Binding-site contacts:
Ligand atom O2B contacts residue GLY617 of chain 1.E at 3.1 Å (h-bond).
Ligand atom N3 contacts residue ARG787 of chain 1.E at 2.9 Å (salt-bridge).
Ligand atom C3' contacts residue GLU622 of chain 1.E at 3.5 Å.
Ligand atom N6 contacts residue LEU775 of chain 1.E at 3.5 Å.
Ligand atom PB contacts residue GLY617 of chain 1.E at 3.5 Å.
Ligand atom O2' contacts residue ARG787 of chain 1.E at 2.8 Å (salt-bridge).
Ligand atom N1 contacts residue VAL581 of chain 1.E at 2.8 Å (h-bond).
Ligand atom O3B contacts residue SER616 of chain 1.E at 3.0 Å (h-bond).
Ligand atom O2G contacts residue THR621 of chain 1.E at 2.7 Å (h-bond).
Ligand atom C2 contacts residue ARG787 of chain 1.E at 3.7 Å.
Ligand atom N7 contacts residue SER618 of chain 1.E at 3.2 Å (h-bond).
Ligand atom O1B contacts residue THR621 of chain 1.E at 2.8 Å (h-bond).
Ligand atom O2B contacts residue LYS620 of chain 1.E at 3.1 Å (salt-bridge).
Ligand atom O2B contacts residue GLY619 of chain 1.E at 3.1 Å (h-bond).
Ligand atom O3A contacts residue GLY617 of chain 1.E at 3.1 Å (h-bond).
Ligand atom O3G contacts residue LYS620 of chain 1.E at 3.0 Å (salt-bridge).
Ligand atom C8 contacts residue GLY619 of chain 1.E at 3.4 Å.
Ligand atom O3' contacts residue ASN829 of chain 1.E at 3.1 Å (h-bond).
Ligand atom N6 contacts residue VAL581 of chain 1.E at 2.9 Å (h-bond).
Ligand atom N7 contacts residue GLY619 of chain 1.E at 3.2 Å (h-bond).
Ligand atom O2A contacts residue GLU622 of chain 1.E at 3.0 Å (salt-bridge).
Ligand atom O3B contacts residue GLY617 of chain 1.E at 3.6 Å (h-bond).
Ligand atom N7 contacts residue GLY617 of chain 1.E at 3.2 Å (h-bond).
Ligand atom C4 contacts residue ARG787 of chain 1.E at 3.7 Å.
Ligand atom C8 contacts residue GLY617 of chain 1.E at 3.0 Å.
Ligand atom S1G contacts residue SER616 of chain 1.E at 3.5 Å (h-bond).
Ligand atom O2A contacts residue LYS620 of chain 1.E at 3.2 Å (salt-bridge).
Ligand atom O2' contacts residue GLU622 of chain 1.E at 3.6 Å.
Ligand atom C2' contacts residue GLU622 of chain 1.E at 3.5 Å.
Ligand atom N1 contacts residue VAL580 of chain 1.E at 3.5 Å.
Ligand atom O2A contacts residue THR621 of chain 1.E at 2.8 Å (h-bond).
Ligand atom N6 contacts residue SER618 of chain 1.E at 3.6 Å.
Ligand atom O1A contacts residue THR621 of chain 1.E at 3.7 Å.
Ligand atom N6 contacts residue VAL580 of chain 1.E at 3.6 Å.
Ligand atom C2 contacts residue GLU579 of chain 1.E at 3.4 Å.
Ligand atom O2B contacts residue SER618 of chain 1.E at 3.4 Å (h-bond).
Ligand atom S1G contacts residue ARG765 of chain 1.D at 2.0 Å (salt-bridge).
Ligand atom C6 contacts residue VAL581 of chain 1.E at 3.5 Å (hydrophobic).
Ligand atom N9 contacts residue ALA825 of chain 1.E at 3.7 Å.
Ligand atom O2A contacts residue GLY619 of chain 1.E at 3.3 Å.

This small molecule binds to this protein.
Small molecule (SMILES): Nc1ncnc2c1ncn2[C@@H]1O[C@H](COP(=O)(O)OP(=O)(O)OP(O)(O)=S)[C@@H](O)[C@H]1O

Sequence of chain 1.D:
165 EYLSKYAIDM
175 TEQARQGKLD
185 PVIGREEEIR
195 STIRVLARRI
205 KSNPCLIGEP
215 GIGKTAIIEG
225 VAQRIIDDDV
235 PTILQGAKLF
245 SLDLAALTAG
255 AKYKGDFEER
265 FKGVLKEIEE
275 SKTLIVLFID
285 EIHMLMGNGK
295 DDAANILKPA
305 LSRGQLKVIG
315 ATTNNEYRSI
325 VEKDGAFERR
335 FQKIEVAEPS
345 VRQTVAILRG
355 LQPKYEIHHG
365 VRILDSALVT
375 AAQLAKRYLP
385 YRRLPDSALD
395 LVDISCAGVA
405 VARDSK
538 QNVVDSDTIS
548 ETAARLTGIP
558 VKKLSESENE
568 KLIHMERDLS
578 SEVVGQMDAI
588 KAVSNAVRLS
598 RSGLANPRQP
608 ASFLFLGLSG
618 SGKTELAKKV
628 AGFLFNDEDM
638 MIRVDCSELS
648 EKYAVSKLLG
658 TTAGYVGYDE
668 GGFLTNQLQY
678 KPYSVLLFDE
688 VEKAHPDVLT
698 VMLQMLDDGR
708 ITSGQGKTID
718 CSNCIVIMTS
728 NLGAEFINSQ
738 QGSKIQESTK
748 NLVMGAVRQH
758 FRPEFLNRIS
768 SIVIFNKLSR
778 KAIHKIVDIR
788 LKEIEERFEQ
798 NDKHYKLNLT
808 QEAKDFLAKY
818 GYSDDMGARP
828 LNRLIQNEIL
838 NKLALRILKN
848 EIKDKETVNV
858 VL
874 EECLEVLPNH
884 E

Sequence of chain 1.E:
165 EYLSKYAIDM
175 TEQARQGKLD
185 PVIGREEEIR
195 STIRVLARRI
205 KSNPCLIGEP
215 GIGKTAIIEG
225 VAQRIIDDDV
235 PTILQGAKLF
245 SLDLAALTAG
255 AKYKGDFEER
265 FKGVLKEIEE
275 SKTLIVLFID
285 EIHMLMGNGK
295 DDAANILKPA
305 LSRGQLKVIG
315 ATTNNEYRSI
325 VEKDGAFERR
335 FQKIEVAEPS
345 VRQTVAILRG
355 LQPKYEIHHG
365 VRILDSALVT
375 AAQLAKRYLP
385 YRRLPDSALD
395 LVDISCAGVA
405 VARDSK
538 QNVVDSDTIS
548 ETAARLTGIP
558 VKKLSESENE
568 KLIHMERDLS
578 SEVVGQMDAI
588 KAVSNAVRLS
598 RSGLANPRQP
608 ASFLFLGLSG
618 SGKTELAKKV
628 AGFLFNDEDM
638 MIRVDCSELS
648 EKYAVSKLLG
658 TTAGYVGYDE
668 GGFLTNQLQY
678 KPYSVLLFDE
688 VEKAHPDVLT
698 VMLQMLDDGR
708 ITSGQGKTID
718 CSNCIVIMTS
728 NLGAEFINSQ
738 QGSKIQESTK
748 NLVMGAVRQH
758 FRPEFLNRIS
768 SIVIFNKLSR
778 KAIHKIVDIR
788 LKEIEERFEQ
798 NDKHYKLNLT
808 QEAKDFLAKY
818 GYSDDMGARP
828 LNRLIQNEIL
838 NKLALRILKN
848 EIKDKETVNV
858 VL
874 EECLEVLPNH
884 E